Sequence of chain 2.A:
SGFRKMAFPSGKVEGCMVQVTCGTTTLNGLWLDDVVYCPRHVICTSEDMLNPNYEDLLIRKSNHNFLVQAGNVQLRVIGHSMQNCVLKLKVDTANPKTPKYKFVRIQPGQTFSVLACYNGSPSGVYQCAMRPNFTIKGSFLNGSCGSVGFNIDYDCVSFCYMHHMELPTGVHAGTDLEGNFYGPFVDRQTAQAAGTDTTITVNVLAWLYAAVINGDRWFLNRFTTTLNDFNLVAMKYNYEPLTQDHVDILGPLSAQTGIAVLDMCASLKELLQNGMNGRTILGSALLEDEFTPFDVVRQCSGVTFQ

Sequence of chain 1.A:
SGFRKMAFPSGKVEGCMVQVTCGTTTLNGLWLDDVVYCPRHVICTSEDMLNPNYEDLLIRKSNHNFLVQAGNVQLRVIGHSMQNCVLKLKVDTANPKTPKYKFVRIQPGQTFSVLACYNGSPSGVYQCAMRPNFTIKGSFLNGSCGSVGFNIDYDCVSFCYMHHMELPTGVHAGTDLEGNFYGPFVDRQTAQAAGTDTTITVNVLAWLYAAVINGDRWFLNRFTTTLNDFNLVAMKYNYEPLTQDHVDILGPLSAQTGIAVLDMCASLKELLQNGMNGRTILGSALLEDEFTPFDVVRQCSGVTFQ

This protein binds this small molecule.
Small molecule (SMILES): CC(C)(C)[C@H](NC(=O)C1(F)CC1)C(=O)N1CC2(C[C@H]1C(=O)N[C@H](C#N)C[C@@H]1CCNC1=O)SCCS2

Binding-site contacts:
Ligand atom S1 contacts residue ARG188 of chain 1.A at 3.7 Å.
Ligand atom C20 contacts residue GLU166 of chain 1.A at 2.9 Å.
Ligand atom C12 contacts residue TYR54 of chain 1.A at 3.5 Å (hydrophobic).
Ligand atom N1 contacts residue HIS164 of chain 1.A at 2.9 Å (h-bond).
Ligand atom C19 contacts residue GLU166 of chain 1.A at 3.0 Å.
Ligand atom N3 contacts residue CYS145 of chain 1.A at 2.6 Å (h-bond).
Ligand atom S1 contacts residue MET165 of chain 1.A at 3.5 Å (h-bond).
Ligand atom C23 contacts residue GLU166 of chain 1.A at 3.3 Å.
Ligand atom C17 contacts residue MET165 of chain 1.A at 3.5 Å (hydrophobic).
Ligand atom O4 contacts residue MET165 of chain 1.A at 3.4 Å.
Ligand atom C19 contacts residue LEU167 of chain 1.A at 3.5 Å (hydrophobic).
Ligand atom C20 contacts residue LEU167 of chain 1.A at 3.3 Å (hydrophobic).
Ligand atom C3 contacts residue CYS145 of chain 1.A at 3.2 Å (hydrophobic).
Ligand atom C19 contacts residue PRO168 of chain 1.A at 3.5 Å (hydrophobic).
Ligand atom N2 contacts residue GLU166 of chain 1.A at 3.0 Å (salt-bridge).
Ligand atom C9 contacts residue HIS164 of chain 1.A at 3.5 Å.
Ligand atom N5 contacts residue GLU166 of chain 1.A at 3.0 Å (salt-bridge).
Ligand atom N3 contacts residue GLY143 of chain 1.A at 3.5 Å (h-bond).
Ligand atom C2 contacts residue CYS145 of chain 1.A at 2.7 Å (hydrophobic).
Ligand atom C12 contacts residue ASP187 of chain 1.A at 3.5 Å.
Ligand atom F1 contacts residue THR190 of chain 1.A at 2.8 Å.
Ligand atom O2 contacts residue HIS172 of chain 1.A at 3.5 Å.
Ligand atom C5 contacts residue ASN142 of chain 1.A at 3.3 Å.
Ligand atom N1 contacts residue CYS145 of chain 1.A at 3.0 Å (h-bond).
Ligand atom S2 contacts residue MET49 of chain 1.A at 3.5 Å (h-bond).
Ligand atom O2 contacts residue HIS163 of chain 1.A at 2.7 Å (h-bond).
Ligand atom C12 contacts residue HIS41 of chain 1.A at 3.7 Å.
Ligand atom F1 contacts residue GLN192 of chain 1.A at 2.9 Å.
Ligand atom O2 contacts residue PHE140 of chain 1.A at 3.3 Å.
Ligand atom C14 contacts residue GLN189 of chain 1.A at 3.4 Å.
Ligand atom C7 contacts residue GLU166 of chain 1.A at 3.4 Å.
Ligand atom O4 contacts residue GLU166 of chain 1.A at 2.8 Å (salt-bridge).
Ligand atom C20 contacts residue MET165 of chain 1.A at 3.7 Å (hydrophobic).
Ligand atom C3 contacts residue HIS163 of chain 1.A at 3.7 Å.
Ligand atom C8 contacts residue CYS145 of chain 1.A at 1.7 Å (hydrophobic).
Ligand atom N2 contacts residue PHE140 of chain 1.A at 3.3 Å (h-bond).
Ligand atom O3 contacts residue GLN189 of chain 1.A at 3.2 Å.
Ligand atom N3 contacts residue SER144 of chain 1.A at 3.6 Å.
Ligand atom O2 contacts residue GLU166 of chain 1.A at 3.4 Å.
Ligand atom C1 contacts residue HIS164 of chain 1.A at 3.7 Å.